A small-molecule ligand and the protein it binds are described below.
Small molecule (SMILES): CC(=O)N[C@@H]1[C@@H](O)[C@H](O)[C@@H](CO)O[C@H]1O

Binding-site contacts:
Ligand atom C2 contacts residue ASN19 of chain 1.A at 2.4 Å.
Ligand atom N2 contacts residue ASN19 of chain 1.A at 2.9 Å (h-bond).
Ligand atom O6 contacts residue LEU129 of chain 1.A at 4.0 Å.
Ligand atom O7 contacts residue ASN19 of chain 1.A at 3.2 Å (h-bond).
Ligand atom C7 contacts residue ASN19 of chain 1.A at 3.2 Å.
Ligand atom C1 contacts residue ASN19 of chain 1.A at 1.4 Å.
Ligand atom O5 contacts residue VAL22 of chain 1.A at 3.4 Å.
Ligand atom C5 contacts residue ASN19 of chain 1.A at 3.6 Å.
Ligand atom C4 contacts residue ASN19 of chain 1.A at 4.2 Å.
Ligand atom C5 contacts residue VAL22 of chain 1.A at 4.3 Å (hydrophobic).
Ligand atom C6 contacts residue LEU129 of chain 1.A at 4.3 Å (hydrophobic).
Ligand atom O5 contacts residue GLU133 of chain 1.A at 4.5 Å.
Ligand atom C6 contacts residue VAL22 of chain 1.A at 4.0 Å (hydrophobic).
Ligand atom C1 contacts residue VAL22 of chain 1.A at 4.3 Å (hydrophobic).
Ligand atom C3 contacts residue ASN19 of chain 1.A at 3.8 Å.
Ligand atom O6 contacts residue VAL22 of chain 1.A at 3.7 Å.
Ligand atom O5 contacts residue ASN19 of chain 1.A at 2.4 Å (h-bond).
Ligand atom C8 contacts residue ASN19 of chain 1.A at 4.4 Å.
Ligand atom O7 contacts residue GLU133 of chain 1.A at 4.3 Å.

Sequence of chain 1.A:
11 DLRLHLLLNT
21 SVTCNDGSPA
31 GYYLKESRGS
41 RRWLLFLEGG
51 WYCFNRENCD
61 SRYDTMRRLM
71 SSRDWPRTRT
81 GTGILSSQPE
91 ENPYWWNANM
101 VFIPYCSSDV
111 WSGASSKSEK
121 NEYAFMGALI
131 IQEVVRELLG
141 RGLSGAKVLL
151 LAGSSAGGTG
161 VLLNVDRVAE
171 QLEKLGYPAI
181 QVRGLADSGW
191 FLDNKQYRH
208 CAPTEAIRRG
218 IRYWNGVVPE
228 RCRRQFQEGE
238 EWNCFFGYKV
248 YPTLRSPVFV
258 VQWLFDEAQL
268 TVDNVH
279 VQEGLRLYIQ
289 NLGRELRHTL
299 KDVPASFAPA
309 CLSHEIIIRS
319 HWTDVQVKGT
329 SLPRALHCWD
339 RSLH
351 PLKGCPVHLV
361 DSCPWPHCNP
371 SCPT